Sequence of chain 10.B:
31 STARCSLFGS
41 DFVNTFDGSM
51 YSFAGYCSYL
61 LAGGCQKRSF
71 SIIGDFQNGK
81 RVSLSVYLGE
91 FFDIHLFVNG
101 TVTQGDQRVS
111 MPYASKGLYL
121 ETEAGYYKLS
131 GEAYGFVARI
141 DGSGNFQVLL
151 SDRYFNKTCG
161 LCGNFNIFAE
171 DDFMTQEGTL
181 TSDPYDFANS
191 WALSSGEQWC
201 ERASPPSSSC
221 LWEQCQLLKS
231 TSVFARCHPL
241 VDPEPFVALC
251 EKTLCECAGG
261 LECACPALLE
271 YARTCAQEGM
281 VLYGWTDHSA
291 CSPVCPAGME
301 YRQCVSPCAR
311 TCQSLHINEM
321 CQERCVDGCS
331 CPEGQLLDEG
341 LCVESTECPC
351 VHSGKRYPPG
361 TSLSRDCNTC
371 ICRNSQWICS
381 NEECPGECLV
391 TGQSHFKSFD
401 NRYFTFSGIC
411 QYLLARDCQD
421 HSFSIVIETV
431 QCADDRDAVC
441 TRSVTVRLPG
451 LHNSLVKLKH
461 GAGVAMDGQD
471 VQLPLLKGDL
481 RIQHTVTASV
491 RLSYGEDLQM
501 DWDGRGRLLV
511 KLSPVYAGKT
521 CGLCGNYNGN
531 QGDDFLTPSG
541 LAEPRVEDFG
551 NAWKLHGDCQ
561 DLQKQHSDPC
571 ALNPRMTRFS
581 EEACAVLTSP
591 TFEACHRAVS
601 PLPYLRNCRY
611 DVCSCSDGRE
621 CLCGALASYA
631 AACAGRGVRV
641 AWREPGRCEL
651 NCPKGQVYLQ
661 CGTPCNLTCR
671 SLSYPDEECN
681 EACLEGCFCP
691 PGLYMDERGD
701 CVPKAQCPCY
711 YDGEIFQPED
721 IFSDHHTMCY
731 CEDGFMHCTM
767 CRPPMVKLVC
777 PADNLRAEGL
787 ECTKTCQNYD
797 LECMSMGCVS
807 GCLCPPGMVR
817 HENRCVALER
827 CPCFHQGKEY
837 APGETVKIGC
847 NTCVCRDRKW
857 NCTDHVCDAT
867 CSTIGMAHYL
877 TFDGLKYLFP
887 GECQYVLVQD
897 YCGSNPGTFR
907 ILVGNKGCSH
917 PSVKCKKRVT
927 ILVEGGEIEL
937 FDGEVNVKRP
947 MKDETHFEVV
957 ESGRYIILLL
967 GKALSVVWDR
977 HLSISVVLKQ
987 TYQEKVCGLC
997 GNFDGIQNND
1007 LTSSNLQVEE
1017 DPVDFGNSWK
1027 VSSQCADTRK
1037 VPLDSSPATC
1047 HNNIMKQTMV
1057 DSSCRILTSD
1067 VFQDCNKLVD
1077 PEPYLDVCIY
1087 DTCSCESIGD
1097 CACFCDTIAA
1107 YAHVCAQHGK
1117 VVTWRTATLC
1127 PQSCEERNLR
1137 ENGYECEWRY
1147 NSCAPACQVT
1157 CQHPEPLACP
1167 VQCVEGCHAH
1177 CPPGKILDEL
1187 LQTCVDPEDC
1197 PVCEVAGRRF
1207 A

The protein below binds the small molecule below.
Small molecule (SMILES): CC(=O)N[C@@H]1[C@@H](O)[C@H](O)[C@@H](CO)O[C@H]1O

Binding-site contacts:
Ligand atom O7 contacts residue ASN666 of chain 10.B at 3.2 Å (h-bond).
Ligand atom C7 contacts residue ASN666 of chain 10.B at 3.3 Å.
Ligand atom C2 contacts residue ASN666 of chain 10.B at 2.5 Å.
Ligand atom C5 contacts residue THR663 of chain 10.B at 4.1 Å.
Ligand atom C8 contacts residue LEU693 of chain 10.B at 4.3 Å (hydrophobic).
Ligand atom C8 contacts residue ASN666 of chain 10.B at 4.1 Å.
Ligand atom C3 contacts residue ASN666 of chain 10.B at 3.8 Å.
Ligand atom O5 contacts residue THR663 of chain 10.B at 4.4 Å.
Ligand atom C5 contacts residue ASN666 of chain 10.B at 3.7 Å.
Ligand atom C1 contacts residue ASN666 of chain 10.B at 1.4 Å.
Ligand atom N2 contacts residue ASN666 of chain 10.B at 2.9 Å (h-bond).
Ligand atom C8 contacts residue PRO691 of chain 10.B at 4.4 Å (hydrophobic).
Ligand atom C6 contacts residue THR663 of chain 10.B at 3.9 Å.
Ligand atom O5 contacts residue ASN666 of chain 10.B at 2.4 Å (h-bond).
Ligand atom C4 contacts residue ASN666 of chain 10.B at 4.2 Å.